Binding-site contacts:
Ligand atom C9 contacts residue SER194 of chain 1.B at 3.2 Å.
Ligand atom N14 contacts residue GLY225 of chain 1.B at 3.8 Å.
Ligand atom C13 contacts residue SER189 of chain 1.B at 3.1 Å.
Ligand atom O17 contacts residue GLN191 of chain 1.B at 3.4 Å.
Ligand atom C33 contacts residue PHE28 of chain 1.B at 3.6 Å (hydrophobic).
Ligand atom C36 contacts residue ASP52 of chain 1.B at 3.5 Å.
Ligand atom N19 contacts residue GLY192 of chain 1.B at 3.4 Å (h-bond).
Ligand atom O17 contacts residue CYS190 of chain 1.B at 3.2 Å (h-bond).
Ligand atom C18 contacts residue SER194 of chain 1.B at 2.5 Å.
Ligand atom N31 contacts residue PHE28 of chain 1.B at 3.5 Å.
Ligand atom C27 contacts residue HIS44 of chain 1.B at 3.7 Å.
Ligand atom N19 contacts residue SER194 of chain 1.B at 3.6 Å.
Ligand atom N7 contacts residue SER213 of chain 1.B at 3.2 Å (h-bond).
Ligand atom C1 contacts residue GLN87 of chain 1.B at 3.2 Å.
Ligand atom C11 contacts residue SER189 of chain 1.B at 3.4 Å.
Ligand atom O17 contacts residue SER194 of chain 1.B at 2.2 Å (h-bond).
Ligand atom O4 contacts residue SER213 of chain 1.B at 3.7 Å.
Ligand atom C13 contacts residue GLY225 of chain 1.B at 3.7 Å.
Ligand atom C12 contacts residue SER189 of chain 1.B at 3.6 Å.
Ligand atom C9 contacts residue CYS190 of chain 1.B at 3.4 Å (hydrophobic).
Ligand atom C13 contacts residue TRP214 of chain 1.B at 3.4 Å (hydrophobic).
Ligand atom N7 contacts residue SER194 of chain 1.B at 2.9 Å (h-bond).
Ligand atom C12 contacts residue VAL212 of chain 1.B at 3.5 Å (hydrophobic).
Ligand atom O17 contacts residue GLY192 of chain 1.B at 2.9 Å (h-bond).
Ligand atom C15 contacts residue GLY217 of chain 1.B at 3.4 Å.
Ligand atom N41 contacts residue HIS44 of chain 1.B at 3.1 Å (h-bond).
Ligand atom C28 contacts residue HIS44 of chain 1.B at 3.4 Å.
Ligand atom N41 contacts residue SER194 of chain 1.B at 3.0 Å (h-bond).
Ligand atom C29 contacts residue PHE28 of chain 1.B at 3.8 Å (hydrophobic).
Ligand atom N31 contacts residue CYS45 of chain 1.B at 3.2 Å (h-bond).
Ligand atom C8 contacts residue SER194 of chain 1.B at 2.5 Å.
Ligand atom C16 contacts residue SER194 of chain 1.B at 1.5 Å.
Ligand atom C33 contacts residue CYS45 of chain 1.B at 3.6 Å (hydrophobic).
Ligand atom N14 contacts residue ASP188 of chain 1.B at 3.3 Å (salt-bridge).
Ligand atom C12 contacts residue TRP214 of chain 1.B at 3.5 Å (hydrophobic).
Ligand atom N14 contacts residue SER189 of chain 1.B at 3.0 Å (h-bond).
Ligand atom O17 contacts residue ASP193 of chain 1.B at 3.3 Å (salt-bridge).
Ligand atom C15 contacts residue SER189 of chain 1.B at 3.3 Å.
Ligand atom C27 contacts residue CYS45 of chain 1.B at 3.3 Å (hydrophobic).
Ligand atom C13 contacts residue ASP188 of chain 1.B at 3.8 Å.

A protein and the small-molecule ligand that binds it are described below.
Small molecule (SMILES): C=CCOC(=O)N[C@H](CC[C@@H]1CCNC1)C(=O)c1noc(Cc2ccc(C(=O)NC3Cc4ccccc4C3)cc2)n1

Sequence of chain 1.B:
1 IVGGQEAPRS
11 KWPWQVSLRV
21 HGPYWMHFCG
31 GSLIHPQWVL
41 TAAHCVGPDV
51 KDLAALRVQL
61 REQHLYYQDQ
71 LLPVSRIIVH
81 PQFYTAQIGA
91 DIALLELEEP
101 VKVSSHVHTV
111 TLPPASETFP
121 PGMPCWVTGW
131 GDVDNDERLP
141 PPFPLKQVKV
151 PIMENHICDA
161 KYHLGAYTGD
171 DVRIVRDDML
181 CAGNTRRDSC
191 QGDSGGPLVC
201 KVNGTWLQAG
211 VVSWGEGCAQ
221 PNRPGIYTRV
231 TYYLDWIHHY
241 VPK